The small molecule below binds the protein below.
Small molecule (SMILES): COc1cc(-c2cncc(-c3ccc(C4CCN(C)CC4)cc3)c2C)cc(OC)c1OC

Binding-site contacts:
Ligand atom O28 contacts residue ALA155 of chain 1.B at 3.7 Å.
Ligand atom C21 contacts residue VAL16 of chain 1.B at 3.5 Å (hydrophobic).
Ligand atom C13 contacts residue TYR87 of chain 1.B at 3.6 Å (hydrophobic).
Ligand atom C32 contacts residue LEU83 of chain 1.B at 3.8 Å (hydrophobic).
Ligand atom C04 contacts residue THR85 of chain 1.B at 3.9 Å.
Ligand atom C14 contacts residue GLY91 of chain 1.B at 3.8 Å.
Ligand atom C01 contacts residue ALA35 of chain 1.B at 3.5 Å (hydrophobic).
Ligand atom C07 contacts residue HIS86 of chain 1.B at 3.8 Å.
Ligand atom C22 contacts residue GLY91 of chain 1.B at 3.5 Å.
Ligand atom C29 contacts residue ASN143 of chain 1.B at 3.4 Å.
Ligand atom C12 contacts residue HIS88 of chain 1.B at 3.9 Å.
Ligand atom C11 contacts residue GLY91 of chain 1.B at 3.8 Å.
Ligand atom O02 contacts residue THR85 of chain 1.B at 3.9 Å.
Ligand atom C23 contacts residue GLY91 of chain 1.B at 3.6 Å.
Ligand atom C12 contacts residue TYR87 of chain 1.B at 3.4 Å (hydrophobic).
Ligand atom C04 contacts residue VAL24 of chain 1.B at 3.9 Å (hydrophobic).
Ligand atom C16 contacts residue ASP95 of chain 1.B at 3.4 Å.
Ligand atom C32 contacts residue ASP156 of chain 1.B at 3.8 Å.
Ligand atom C06 contacts residue LEU145 of chain 1.B at 3.8 Å (hydrophobic).
Ligand atom C32 contacts residue GLU50 of chain 1.B at 3.5 Å.
Ligand atom C22 contacts residue ASP95 of chain 1.B at 3.5 Å.
Ligand atom C29 contacts residue ALA155 of chain 1.B at 3.9 Å (hydrophobic).
Ligand atom C01 contacts residue LEU83 of chain 1.B at 3.6 Å (hydrophobic).
Ligand atom C26 contacts residue LEU145 of chain 1.B at 3.9 Å (hydrophobic).
Ligand atom C01 contacts residue LYS37 of chain 1.B at 3.6 Å.
Ligand atom C17 contacts residue ASP95 of chain 1.B at 3.7 Å.
Ligand atom C09 contacts residue HIS88 of chain 1.B at 3.2 Å.
Ligand atom C09 contacts residue TYR87 of chain 1.B at 3.8 Å (hydrophobic).
Ligand atom C13 contacts residue VAL16 of chain 1.B at 3.8 Å (hydrophobic).
Ligand atom C07 contacts residue LEU145 of chain 1.B at 3.6 Å (hydrophobic).
Ligand atom C24 contacts residue LEU145 of chain 1.B at 3.9 Å (hydrophobic).
Ligand atom O31 contacts residue LYS37 of chain 1.B at 3.6 Å.
Ligand atom C01 contacts residue THR85 of chain 1.B at 3.3 Å.
Ligand atom C12 contacts residue VAL16 of chain 1.B at 3.8 Å (hydrophobic).
Ligand atom C29 contacts residue LYS142 of chain 1.B at 3.6 Å.
Ligand atom N08 contacts residue TYR87 of chain 1.B at 3.8 Å.
Ligand atom C04 contacts residue ALA35 of chain 1.B at 3.8 Å (hydrophobic).
Ligand atom O02 contacts residue LYS37 of chain 1.B at 3.5 Å.
Ligand atom C07 contacts residue ALA35 of chain 1.B at 3.7 Å (hydrophobic).
Ligand atom N08 contacts residue HIS88 of chain 1.B at 3.0 Å (h-bond).

Sequence of chain 1.B:
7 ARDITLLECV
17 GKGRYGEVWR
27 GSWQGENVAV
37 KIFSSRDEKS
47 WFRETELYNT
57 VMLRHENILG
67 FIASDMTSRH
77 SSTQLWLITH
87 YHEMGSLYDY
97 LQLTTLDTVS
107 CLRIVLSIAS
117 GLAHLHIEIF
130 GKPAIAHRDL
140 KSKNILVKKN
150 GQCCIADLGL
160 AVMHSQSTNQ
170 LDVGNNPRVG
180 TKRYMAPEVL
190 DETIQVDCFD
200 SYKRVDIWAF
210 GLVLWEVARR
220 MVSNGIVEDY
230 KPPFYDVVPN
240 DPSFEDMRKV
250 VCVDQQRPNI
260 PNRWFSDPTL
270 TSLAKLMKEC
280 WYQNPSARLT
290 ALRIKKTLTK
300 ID